A protein and the small-molecule ligand that binds it are described below.
Small molecule (SMILES): CC(=O)N[C@H]1[C@H](O[C@H]2[C@H](O)[C@@H](NC(C)=O)CO[C@@H]2CO)O[C@H](CO)[C@@H](O[C@@H]2O[C@H](CO)[C@@H](O)[C@H](O)[C@@H]2O)[C@@H]1O

Sequence of chain 1.C:
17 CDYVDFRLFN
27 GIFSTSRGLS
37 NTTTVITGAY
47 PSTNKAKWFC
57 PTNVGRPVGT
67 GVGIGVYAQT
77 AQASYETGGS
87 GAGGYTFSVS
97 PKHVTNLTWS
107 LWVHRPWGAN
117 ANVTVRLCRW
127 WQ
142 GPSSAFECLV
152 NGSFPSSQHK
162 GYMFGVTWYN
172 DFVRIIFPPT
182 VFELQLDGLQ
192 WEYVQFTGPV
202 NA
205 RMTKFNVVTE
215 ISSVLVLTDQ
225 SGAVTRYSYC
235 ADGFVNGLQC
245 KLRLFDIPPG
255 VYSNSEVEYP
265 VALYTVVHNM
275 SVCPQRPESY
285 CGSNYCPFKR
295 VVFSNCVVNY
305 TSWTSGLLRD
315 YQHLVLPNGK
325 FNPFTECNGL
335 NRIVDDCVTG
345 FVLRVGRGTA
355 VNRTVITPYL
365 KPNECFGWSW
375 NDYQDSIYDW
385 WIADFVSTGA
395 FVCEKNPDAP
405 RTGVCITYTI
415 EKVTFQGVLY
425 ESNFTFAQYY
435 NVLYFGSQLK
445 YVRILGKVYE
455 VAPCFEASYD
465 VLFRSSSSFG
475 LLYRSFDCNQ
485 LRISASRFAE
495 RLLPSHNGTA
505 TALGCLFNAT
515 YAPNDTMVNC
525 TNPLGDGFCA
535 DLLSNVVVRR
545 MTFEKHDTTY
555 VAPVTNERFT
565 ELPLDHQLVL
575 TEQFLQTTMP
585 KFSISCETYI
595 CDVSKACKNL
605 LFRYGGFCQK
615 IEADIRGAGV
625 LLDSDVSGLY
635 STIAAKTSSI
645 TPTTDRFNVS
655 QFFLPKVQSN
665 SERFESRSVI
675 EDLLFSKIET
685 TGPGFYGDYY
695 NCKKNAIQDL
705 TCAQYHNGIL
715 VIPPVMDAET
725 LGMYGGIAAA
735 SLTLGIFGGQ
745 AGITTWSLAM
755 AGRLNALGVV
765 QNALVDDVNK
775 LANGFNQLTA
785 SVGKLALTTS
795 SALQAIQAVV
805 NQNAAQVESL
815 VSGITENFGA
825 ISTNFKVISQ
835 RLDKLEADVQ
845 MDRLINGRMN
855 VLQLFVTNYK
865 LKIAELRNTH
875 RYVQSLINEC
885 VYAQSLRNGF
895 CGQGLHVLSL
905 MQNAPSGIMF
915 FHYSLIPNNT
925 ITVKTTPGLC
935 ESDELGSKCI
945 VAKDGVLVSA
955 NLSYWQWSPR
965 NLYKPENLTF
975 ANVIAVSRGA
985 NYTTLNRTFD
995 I

Binding-site contacts:
Ligand atom O5 contacts residue TYR958 of chain 1.C at 3.8 Å.
Ligand atom C5 contacts residue ASN971 of chain 1.C at 3.7 Å.
Ligand atom C6 contacts residue TYR958 of chain 1.C at 3.8 Å (hydrophobic).
Ligand atom C7 contacts residue TYR958 of chain 1.C at 4.4 Å (hydrophobic).
Ligand atom C3 contacts residue ASN971 of chain 1.C at 3.8 Å.
Ligand atom C7 contacts residue ASN971 of chain 1.C at 3.5 Å.
Ligand atom C1 contacts residue ASN971 of chain 1.C at 1.4 Å.
Ligand atom O5 contacts residue ASN971 of chain 1.C at 2.3 Å (h-bond).
Ligand atom C1 contacts residue TYR958 of chain 1.C at 4.1 Å (hydrophobic).
Ligand atom O7 contacts residue ASN971 of chain 1.C at 4.4 Å.
Ligand atom N2 contacts residue ASN971 of chain 1.C at 3.0 Å (h-bond).
Ligand atom C4 contacts residue ASN971 of chain 1.C at 4.2 Å.
Ligand atom C8 contacts residue SER957 of chain 1.C at 3.6 Å.
Ligand atom C5 contacts residue TYR958 of chain 1.C at 3.5 Å (hydrophobic).
Ligand atom C2 contacts residue ASN971 of chain 1.C at 2.5 Å.
Ligand atom C8 contacts residue ASN971 of chain 1.C at 3.5 Å.
Ligand atom C8 contacts residue TYR958 of chain 1.C at 3.9 Å (hydrophobic).